The protein below binds the small molecule below.
Small molecule (SMILES): Nc1nc2c(ncn2[C@H]2C[C@H](O)[C@@H](CO[P](=O)(O)O[P](=O)(O)OP(=O)(O)O)O2)c(=O)[nH]1

Binding-site contacts:
Ligand atom O1A contacts residue HIS98 of chain 1.A at 3.3 Å (h-bond).
Ligand atom O1G contacts residue ARG254 of chain 1.A at 3.4 Å (salt-bridge).
Ligand atom C5' contacts residue ARG52 of chain 1.A at 3.7 Å.
Ligand atom O3A contacts residue ASP199 of chain 1.A at 3.3 Å (salt-bridge).
Ligand atom O3G contacts residue LYS200 of chain 1.A at 3.7 Å.
Ligand atom C4 contacts residue HIS258 of chain 1.A at 3.7 Å.
Ligand atom C5' contacts residue TYR203 of chain 1.A at 3.5 Å (hydrophobic).
Ligand atom O2A contacts residue ASN95 of chain 1.A at 3.4 Å (h-bond).
Ligand atom O2A contacts residue ASP199 of chain 1.A at 2.5 Å (salt-bridge).
Ligand atom O3' contacts residue GLN37 of chain 1.A at 3.0 Å (h-bond).
Ligand atom C3' contacts residue GLN37 of chain 1.A at 3.6 Å.
Ligand atom C2 contacts residue GLN263 of chain 1.A at 3.4 Å.
Ligand atom O3' contacts residue LEU38 of chain 1.A at 3.6 Å.
Ligand atom O4' contacts residue HIS103 of chain 1.A at 2.9 Å (h-bond).
Ligand atom C4' contacts residue GLN37 of chain 1.A at 3.4 Å.
Ligand atom PA contacts residue ASP199 of chain 1.A at 3.5 Å.
Ligand atom O3' contacts residue ASP207 of chain 1.A at 2.7 Å (salt-bridge).
Ligand atom C6 contacts residue HIS258 of chain 1.A at 3.7 Å.
Ligand atom C5 contacts residue HIS258 of chain 1.A at 3.4 Å.
Ligand atom O3G contacts residue TYR203 of chain 1.A at 3.7 Å.
Ligand atom O2G contacts residue TYR203 of chain 1.A at 2.6 Å (h-bond).
Ligand atom O4' contacts residue ARG52 of chain 1.A at 3.1 Å (salt-bridge).
Ligand atom C8 contacts residue HIS103 of chain 1.A at 3.4 Å.
Ligand atom N1 contacts residue GLN263 of chain 1.A at 3.3 Å (h-bond).
Ligand atom C1' contacts residue HIS103 of chain 1.A at 3.4 Å.
Ligand atom PG contacts residue TYR203 of chain 1.A at 3.8 Å.
Ligand atom O1B contacts residue HIS121 of chain 1.A at 3.5 Å (h-bond).
Ligand atom N9 contacts residue HIS103 of chain 1.A at 3.2 Å (h-bond).
Ligand atom O5' contacts residue ARG52 of chain 1.A at 3.6 Å (salt-bridge).
Ligand atom O1A contacts residue HIS121 of chain 1.A at 2.9 Å.
Ligand atom C2' contacts residue TYR262 of chain 1.A at 3.5 Å (hydrophobic).
Ligand atom O1B contacts residue HIS103 of chain 1.A at 3.1 Å.
Ligand atom C4' contacts residue ARG52 of chain 1.A at 3.3 Å.
Ligand atom N2 contacts residue GLN263 of chain 1.A at 3.3 Å (h-bond).
Ligand atom N7 contacts residue HIS258 of chain 1.A at 3.6 Å.
Ligand atom C3' contacts residue TYR203 of chain 1.A at 3.6 Å (hydrophobic).
Ligand atom O5' contacts residue HIS103 of chain 1.A at 3.1 Å (h-bond).
Ligand atom C4 contacts residue HIS103 of chain 1.A at 3.2 Å.
Ligand atom O2G contacts residue ARG254 of chain 1.A at 3.7 Å.
Ligand atom N3 contacts residue HIS103 of chain 1.A at 3.3 Å.

Sequence of chain 1.A:
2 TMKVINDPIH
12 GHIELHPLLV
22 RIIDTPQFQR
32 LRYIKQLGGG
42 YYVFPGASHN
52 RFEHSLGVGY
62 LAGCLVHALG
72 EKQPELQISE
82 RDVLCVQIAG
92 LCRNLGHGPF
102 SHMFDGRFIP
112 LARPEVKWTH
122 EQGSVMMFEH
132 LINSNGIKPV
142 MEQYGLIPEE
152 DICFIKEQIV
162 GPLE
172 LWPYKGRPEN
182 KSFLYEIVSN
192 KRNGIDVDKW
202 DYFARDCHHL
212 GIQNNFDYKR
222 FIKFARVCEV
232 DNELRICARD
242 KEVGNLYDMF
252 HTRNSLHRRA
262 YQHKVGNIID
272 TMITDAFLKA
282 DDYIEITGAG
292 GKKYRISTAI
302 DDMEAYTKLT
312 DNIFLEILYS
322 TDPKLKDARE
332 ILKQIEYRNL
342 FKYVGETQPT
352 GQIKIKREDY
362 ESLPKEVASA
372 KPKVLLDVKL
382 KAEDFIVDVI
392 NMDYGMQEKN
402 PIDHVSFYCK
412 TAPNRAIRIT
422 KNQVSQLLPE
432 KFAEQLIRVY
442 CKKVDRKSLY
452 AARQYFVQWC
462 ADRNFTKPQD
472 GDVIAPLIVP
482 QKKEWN